Sequence of chain 2.A:
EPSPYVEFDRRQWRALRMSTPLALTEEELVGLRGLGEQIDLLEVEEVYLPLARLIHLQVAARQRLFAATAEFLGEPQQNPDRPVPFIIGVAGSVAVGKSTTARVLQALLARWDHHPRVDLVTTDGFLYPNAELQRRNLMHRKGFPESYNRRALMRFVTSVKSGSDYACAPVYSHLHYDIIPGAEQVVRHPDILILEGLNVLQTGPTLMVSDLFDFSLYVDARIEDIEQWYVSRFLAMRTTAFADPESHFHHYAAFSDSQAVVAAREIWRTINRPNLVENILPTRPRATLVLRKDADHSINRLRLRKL

The protein below binds the small molecule below.
Small molecule (SMILES): Nc1nc2c(ncn2[C@@H]2O[C@H](CO[P](=O)(O)O[P](=O)(O)CP(=O)(O)O)[C@@H](O)[C@H]2O)c(=O)[nH]1

Binding-site contacts:
Ligand atom O2G contacts residue SER104 of chain 2.A at 3.4 Å.
Ligand atom O1B contacts residue VAL101 of chain 2.A at 3.2 Å (h-bond).
Ligand atom O2B contacts residue GLY102 of chain 2.A at 3.3 Å.
Ligand atom C4 contacts residue MET242 of chain 2.A at 3.8 Å (hydrophobic).
Ligand atom N7 contacts residue ARG238 of chain 2.A at 3.6 Å (salt-bridge).
Ligand atom N2 contacts residue ALA246 of chain 2.A at 3.9 Å.
Ligand atom PB contacts residue GLY102 of chain 2.A at 3.9 Å.
Ligand atom O3G contacts residue GLY39 of chain 2.A at 3.8 Å.
Ligand atom O3G contacts residue ARG108 of chain 2.A at 2.6 Å (salt-bridge).
Ligand atom O3A contacts residue ALA100 of chain 2.A at 3.7 Å.
Ligand atom O2A contacts residue GOL1 of chain 2.K at 3.6 Å.
Ligand atom N1 contacts residue MET242 of chain 2.A at 3.8 Å.
Ligand atom C4' contacts residue HIS179 of chain 2.A at 3.7 Å.
Ligand atom O1A contacts residue ALA100 of chain 2.A at 2.6 Å (h-bond).
Ligand atom N3 contacts residue HIS179 of chain 2.A at 3.8 Å.
Ligand atom O1B contacts residue ALA100 of chain 2.A at 3.1 Å.
Ligand atom O3A contacts residue LYS103 of chain 2.A at 3.0 Å (salt-bridge).
Ligand atom O2B contacts residue LYS103 of chain 2.A at 2.9 Å (salt-bridge).
Ligand atom O3G contacts residue SER104 of chain 2.A at 3.5 Å.
Ligand atom PB contacts residue LYS103 of chain 2.A at 3.9 Å.
Ligand atom PA contacts residue ALA100 of chain 2.A at 3.6 Å.
Ligand atom O1B contacts residue GLY102 of chain 2.A at 3.0 Å (h-bond).
Ligand atom C3B contacts residue SER104 of chain 2.A at 3.4 Å.
Ligand atom O2G contacts residue THR105 of chain 2.A at 2.8 Å (h-bond).
Ligand atom O1A contacts residue VAL99 of chain 2.A at 3.4 Å.
Ligand atom PG contacts residue THR105 of chain 2.A at 3.6 Å.
Ligand atom O2B contacts residue SER104 of chain 2.A at 2.6 Å (h-bond).
Ligand atom N3 contacts residue MET242 of chain 2.A at 3.6 Å.
Ligand atom O1A contacts residue ARG238 of chain 2.A at 2.8 Å (salt-bridge).
Ligand atom O5' contacts residue ARG238 of chain 2.A at 3.9 Å.
Ligand atom O1B contacts residue ARG238 of chain 2.A at 3.7 Å.
Ligand atom O4' contacts residue HIS179 of chain 2.A at 3.0 Å.
Ligand atom C2 contacts residue MET242 of chain 2.A at 3.6 Å (hydrophobic).
Ligand atom O3G contacts residue THR105 of chain 2.A at 3.5 Å (h-bond).
Ligand atom C5' contacts residue GOL1 of chain 2.K at 3.6 Å.
Ligand atom O1G contacts residue GLY39 of chain 2.A at 3.8 Å.
Ligand atom O2G contacts residue GLY102 of chain 2.A at 3.1 Å (h-bond).
Ligand atom PG contacts residue SER104 of chain 2.A at 3.6 Å.
Ligand atom N2 contacts residue HIS179 of chain 2.A at 3.8 Å.
Ligand atom C8 contacts residue ARG238 of chain 2.A at 3.5 Å.